Binding-site contacts:
Ligand atom C1 contacts residue ASN117 of chain 1.A at 3.0 Å.
Ligand atom C8 contacts residue LEU98 of chain 2.A at 3.7 Å (hydrophobic).
Ligand atom C8 contacts residue ASN117 of chain 1.A at 3.6 Å.
Ligand atom C7 contacts residue ASN117 of chain 1.A at 3.6 Å.
Ligand atom O6 contacts residue ASN117 of chain 1.A at 4.4 Å.
Ligand atom C8 contacts residue GLN47 of chain 2.A at 3.8 Å.
Ligand atom C2 contacts residue ASN117 of chain 1.A at 3.7 Å.
Ligand atom O7 contacts residue GLY116 of chain 1.A at 4.4 Å.
Ligand atom O7 contacts residue ASN117 of chain 1.A at 3.6 Å (h-bond).
Ligand atom O5 contacts residue ASN117 of chain 1.A at 3.2 Å (h-bond).
Ligand atom N2 contacts residue ASN117 of chain 1.A at 4.2 Å.

Sequence of chain 2.A:
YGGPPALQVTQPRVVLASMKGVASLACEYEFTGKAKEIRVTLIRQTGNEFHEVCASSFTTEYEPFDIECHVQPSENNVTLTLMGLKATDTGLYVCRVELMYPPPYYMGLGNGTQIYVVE

Sequence of chain 1.A:
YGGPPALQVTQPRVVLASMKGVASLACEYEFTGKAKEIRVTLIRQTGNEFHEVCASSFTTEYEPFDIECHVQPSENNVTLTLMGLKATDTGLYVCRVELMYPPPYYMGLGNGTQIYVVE

A protein and the small-molecule ligand that binds it are described below.
Small molecule (SMILES): CC(=O)N[C@@H]1[C@@H](O)[C@H](O)[C@@H](CO)O[C@H]1O